A protein and the small-molecule ligand that binds it are described below.
Small molecule (SMILES): Nc1nc2c(ncn2[C@@H]2O[C@H](CO[P](=O)(O)O[P](=O)(O)NP(=O)(O)O)[C@@H](O)[C@H]2O)c(=O)[nH]1

Binding-site contacts:
Ligand atom O1G contacts residue MG1 of chain 1.C at 2.1 Å.
Ligand atom O3A contacts residue GLY15 of chain 1.A at 3.3 Å (h-bond).
Ligand atom O3A contacts residue LYS16 of chain 1.A at 3.5 Å (salt-bridge).
Ligand atom O2G contacts residue GLY64 of chain 1.A at 2.9 Å.
Ligand atom O6 contacts residue VAL152 of chain 1.A at 3.4 Å (h-bond).
Ligand atom O1B contacts residue LYS16 of chain 1.A at 2.5 Å (salt-bridge).
Ligand atom C5 contacts residue LYS117 of chain 1.A at 3.5 Å.
Ligand atom O1G contacts residue GLY64 of chain 1.A at 3.3 Å (h-bond).
Ligand atom O1A contacts residue THR18 of chain 1.A at 2.3 Å (h-bond).
Ligand atom O1A contacts residue THR17 of chain 1.A at 3.2 Å (h-bond).
Ligand atom O2B contacts residue MG1 of chain 1.C at 2.0 Å.
Ligand atom N3B contacts residue ASP13 of chain 1.A at 3.6 Å (salt-bridge).
Ligand atom O6 contacts residue ASP119 of chain 1.A at 3.3 Å (salt-bridge).
Ligand atom O5' contacts residue THR18 of chain 1.A at 3.2 Å (h-bond).
Ligand atom O1G contacts residue SER40 of chain 1.A at 3.2 Å.
Ligand atom PG contacts residue MG1 of chain 1.C at 3.1 Å.
Ligand atom O3G contacts residue VAL12 of chain 1.A at 3.5 Å.
Ligand atom PA contacts residue THR18 of chain 1.A at 3.3 Å.
Ligand atom C2 contacts residue ASP119 of chain 1.A at 3.3 Å.
Ligand atom N3B contacts residue MG1 of chain 1.C at 3.1 Å.
Ligand atom O2G contacts residue VAL12 of chain 1.A at 3.3 Å.
Ligand atom C6 contacts residue VAL152 of chain 1.A at 3.3 Å (hydrophobic).
Ligand atom C8 contacts residue THR18 of chain 1.A at 3.4 Å.
Ligand atom O2B contacts residue THR17 of chain 1.A at 2.4 Å (h-bond).
Ligand atom C5' contacts residue ASP13 of chain 1.A at 3.4 Å.
Ligand atom N2 contacts residue ASP119 of chain 1.A at 2.6 Å (salt-bridge).
Ligand atom O2G contacts residue LYS16 of chain 1.A at 2.9 Å (salt-bridge).
Ligand atom N1 contacts residue ASP119 of chain 1.A at 2.7 Å (salt-bridge).
Ligand atom PB contacts residue MG1 of chain 1.C at 3.0 Å.
Ligand atom O2A contacts residue GLY38 of chain 1.A at 3.3 Å (h-bond).
Ligand atom N1 contacts residue VAL152 of chain 1.A at 3.4 Å.
Ligand atom PG contacts residue GLY64 of chain 1.A at 3.5 Å.
Ligand atom O6 contacts residue ALA151 of chain 1.A at 3.2 Å (h-bond).
Ligand atom N9 contacts residue LYS117 of chain 1.A at 3.4 Å.
Ligand atom C6 contacts residue ASP119 of chain 1.A at 3.3 Å.
Ligand atom C6 contacts residue LYS117 of chain 1.A at 3.6 Å.
Ligand atom O4' contacts residue LYS117 of chain 1.A at 3.3 Å (salt-bridge).
Ligand atom C8 contacts residue LYS117 of chain 1.A at 3.5 Å.
Ligand atom O1A contacts residue GLY15 of chain 1.A at 3.5 Å.
Ligand atom O2G contacts residue ASP13 of chain 1.A at 3.5 Å (salt-bridge).

Sequence of chain 1.A:
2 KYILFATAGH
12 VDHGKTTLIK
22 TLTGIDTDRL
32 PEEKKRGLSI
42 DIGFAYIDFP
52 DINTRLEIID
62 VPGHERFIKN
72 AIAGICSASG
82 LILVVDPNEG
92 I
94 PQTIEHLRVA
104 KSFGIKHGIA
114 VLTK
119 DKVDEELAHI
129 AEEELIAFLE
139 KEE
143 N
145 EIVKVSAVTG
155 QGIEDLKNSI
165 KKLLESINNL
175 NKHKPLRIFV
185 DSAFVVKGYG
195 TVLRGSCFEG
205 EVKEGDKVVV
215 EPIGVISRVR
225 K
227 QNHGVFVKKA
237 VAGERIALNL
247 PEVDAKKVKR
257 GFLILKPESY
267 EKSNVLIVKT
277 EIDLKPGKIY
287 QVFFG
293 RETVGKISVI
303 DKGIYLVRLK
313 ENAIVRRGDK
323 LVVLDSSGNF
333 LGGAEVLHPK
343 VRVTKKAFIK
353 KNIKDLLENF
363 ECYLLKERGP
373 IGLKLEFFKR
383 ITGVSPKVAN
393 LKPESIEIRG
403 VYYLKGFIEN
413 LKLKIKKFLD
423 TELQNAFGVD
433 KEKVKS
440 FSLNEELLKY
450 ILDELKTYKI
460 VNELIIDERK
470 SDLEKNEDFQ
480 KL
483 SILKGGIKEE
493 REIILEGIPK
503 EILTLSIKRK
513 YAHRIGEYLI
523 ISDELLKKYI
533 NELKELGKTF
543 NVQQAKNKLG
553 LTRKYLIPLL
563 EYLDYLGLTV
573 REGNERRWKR